Sequence of chain 1.G:
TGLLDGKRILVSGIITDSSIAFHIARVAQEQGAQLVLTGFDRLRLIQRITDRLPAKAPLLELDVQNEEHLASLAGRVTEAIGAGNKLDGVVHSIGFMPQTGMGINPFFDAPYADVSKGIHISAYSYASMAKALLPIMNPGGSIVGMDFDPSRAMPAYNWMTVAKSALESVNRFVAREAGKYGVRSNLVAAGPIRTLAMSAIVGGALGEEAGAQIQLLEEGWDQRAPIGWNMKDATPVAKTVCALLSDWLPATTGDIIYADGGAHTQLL

Binding-site contacts:
Ligand atom CAJ contacts residue TYR178 of chain 1.G at 3.6 Å (hydrophobic).
Ligand atom CAX contacts residue ILE222 of chain 1.G at 3.5 Å (hydrophobic).
Ligand atom CAH contacts residue NAD1 of chain 1.U at 3.1 Å.
Ligand atom OAT contacts residue ALA218 of chain 1.G at 3.2 Å.
Ligand atom CAZ contacts residue ALA218 of chain 1.G at 3.6 Å (hydrophobic).
Ligand atom CAC contacts residue GLY116 of chain 1.G at 3.5 Å.
Ligand atom CAE contacts residue MET181 of chain 1.G at 3.7 Å (hydrophobic).
Ligand atom CAF contacts residue GLY116 of chain 1.G at 3.7 Å.
Ligand atom CAH contacts residue ILE222 of chain 1.G at 3.7 Å (hydrophobic).
Ligand atom CAC contacts residue ALA218 of chain 1.G at 3.5 Å (hydrophobic).
Ligand atom NAS contacts residue ILE222 of chain 1.G at 3.5 Å.
Ligand atom CAJ contacts residue NAD1 of chain 1.U at 3.4 Å.
Ligand atom NAR contacts residue ILE222 of chain 1.G at 3.4 Å.
Ligand atom CAV contacts residue NAD1 of chain 1.U at 3.0 Å.
Ligand atom NAA contacts residue NAD1 of chain 1.U at 3.2 Å.
Ligand atom CAU contacts residue TYR178 of chain 1.G at 3.6 Å (hydrophobic).
Ligand atom CAN contacts residue MET175 of chain 1.G at 3.7 Å (hydrophobic).
Ligand atom CAL contacts residue LEU238 of chain 1.G at 3.5 Å (hydrophobic).
Ligand atom CAI contacts residue MET219 of chain 1.G at 3.5 Å (hydrophobic).
Ligand atom CAF contacts residue MET181 of chain 1.G at 3.6 Å (hydrophobic).
Ligand atom CAW contacts residue ALA218 of chain 1.G at 3.6 Å (hydrophobic).
Ligand atom CAK contacts residue ILE222 of chain 1.G at 3.6 Å (hydrophobic).
Ligand atom CAK contacts residue PHE169 of chain 1.G at 3.5 Å (hydrophobic).
Ligand atom CAY contacts residue NAD1 of chain 1.U at 3.5 Å.
Ligand atom CAF contacts residue PHE117 of chain 1.G at 3.6 Å (hydrophobic).
Ligand atom NAR contacts residue LEU238 of chain 1.G at 3.8 Å.
Ligand atom CAC contacts residue NAD1 of chain 1.U at 3.7 Å.
Ligand atom OAB contacts residue NAD1 of chain 1.U at 2.6 Å (h-bond).
Ligand atom CAD contacts residue MET181 of chain 1.G at 3.6 Å (hydrophobic).
Ligand atom NAR contacts residue GLN234 of chain 1.G at 3.3 Å (h-bond).
Ligand atom CAH contacts residue MET219 of chain 1.G at 3.8 Å (hydrophobic).
Ligand atom NBB contacts residue ILE222 of chain 1.G at 3.6 Å.
Ligand atom CAU contacts residue NAD1 of chain 1.U at 3.4 Å.
Ligand atom CAQ contacts residue NAD1 of chain 1.U at 3.0 Å.
Ligand atom CAE contacts residue MET123 of chain 1.G at 3.5 Å (hydrophobic).
Ligand atom OAT contacts residue NAD1 of chain 1.U at 3.5 Å.
Ligand atom CAI contacts residue NAD1 of chain 1.U at 3.7 Å.
Ligand atom OAB contacts residue TYR178 of chain 1.G at 2.7 Å (h-bond).
Ligand atom CAP contacts residue PRO176 of chain 1.G at 3.6 Å (hydrophobic).
Ligand atom NAA contacts residue GLY116 of chain 1.G at 3.2 Å.

The protein below binds the small molecule below.
Small molecule (SMILES): N#Cc1ccccc1Oc1ccc(Cn2cc(C3CCCCC3)nn2)cc1O